Sequence of chain 2.A:
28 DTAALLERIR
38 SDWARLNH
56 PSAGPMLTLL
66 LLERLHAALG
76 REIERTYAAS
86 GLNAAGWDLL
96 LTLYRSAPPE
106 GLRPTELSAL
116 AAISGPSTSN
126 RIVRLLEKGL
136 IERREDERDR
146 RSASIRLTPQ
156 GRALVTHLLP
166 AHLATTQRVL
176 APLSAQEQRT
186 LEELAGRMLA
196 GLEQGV

Sequence of chain 1.A:
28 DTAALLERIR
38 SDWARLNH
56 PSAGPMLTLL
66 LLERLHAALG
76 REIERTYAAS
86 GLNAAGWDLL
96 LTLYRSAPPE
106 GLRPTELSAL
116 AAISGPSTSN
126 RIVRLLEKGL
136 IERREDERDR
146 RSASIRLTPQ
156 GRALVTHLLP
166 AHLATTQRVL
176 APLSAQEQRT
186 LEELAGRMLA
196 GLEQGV

Binding-site contacts:
Ligand atom C8 contacts residue HIS167 of chain 2.A at 3.8 Å.
Ligand atom N3 contacts residue LEU64 of chain 1.A at 3.6 Å.
Ligand atom O11 contacts residue LEU64 of chain 1.A at 4.5 Å.
Ligand atom O13 contacts residue HIS167 of chain 2.A at 4.2 Å.
Ligand atom C8 contacts residue MET61 of chain 1.A at 3.8 Å (hydrophobic).
Ligand atom O24 contacts residue MET61 of chain 1.A at 3.2 Å.
Ligand atom N9 contacts residue LEU65 of chain 1.A at 3.5 Å (h-bond).
Ligand atom C4 contacts residue LEU65 of chain 1.A at 4.0 Å (hydrophobic).
Ligand atom N3 contacts residue GLU68 of chain 1.A at 4.2 Å.
Ligand atom O24 contacts residue THR171 of chain 2.A at 4.4 Å.
Ligand atom N3 contacts residue LEU65 of chain 1.A at 4.0 Å.
Ligand atom C8 contacts residue LEU64 of chain 1.A at 4.5 Å (hydrophobic).
Ligand atom O13 contacts residue TRP92 of chain 2.A at 3.6 Å.
Ligand atom C4 contacts residue LEU64 of chain 1.A at 3.9 Å (hydrophobic).
Ligand atom O24 contacts residue TRP40 of chain 1.A at 4.1 Å.
Ligand atom N1 contacts residue ILE118 of chain 2.A at 4.4 Å.
Ligand atom N7 contacts residue HIS167 of chain 2.A at 3.2 Å (h-bond).
Ligand atom O11 contacts residue GLU68 of chain 1.A at 2.6 Å (salt-bridge).
Ligand atom O13 contacts residue ASP93 of chain 2.A at 4.2 Å.
Ligand atom C2 contacts residue ALA117 of chain 2.A at 4.3 Å (hydrophobic).
Ligand atom N7 contacts residue LEU96 of chain 2.A at 4.1 Å.
Ligand atom N9 contacts residue LEU64 of chain 1.A at 3.4 Å.
Ligand atom C5 contacts residue HIS167 of chain 2.A at 4.0 Å.
Ligand atom N1 contacts residue ALA117 of chain 2.A at 4.4 Å.
Ligand atom C2 contacts residue GLU68 of chain 1.A at 3.9 Å.
Ligand atom O24 contacts residue HIS167 of chain 2.A at 3.8 Å.
Ligand atom N9 contacts residue MET61 of chain 1.A at 3.5 Å (h-bond).
Ligand atom C6 contacts residue HIS167 of chain 2.A at 4.4 Å.
Ligand atom N3 contacts residue ALA117 of chain 2.A at 4.4 Å.

This protein binds this small molecule.
Small molecule (SMILES): O=c1[nH]c(=O)c2[nH]c(=O)[nH]c2[nH]1